This small molecule binds to this protein.
Small molecule (SMILES): C[C@H](C[C@@H](C[C@H](C[C@@H](C[C@@H](CCN1CCCC1=O)N1CCCC1=O)N1CCCC1=O)N1CCCC1=O)N1CCCC1=O)N1CCCC1=O

Binding-site contacts:
Ligand atom C36 contacts residue GLU81 of chain 2.A at 4.5 Å.
Ligand atom C04 contacts residue MET32 of chain 2.A at 3.5 Å (hydrophobic).
Ligand atom C35 contacts residue GLY82 of chain 2.A at 4.3 Å.
Ligand atom C05 contacts residue MET32 of chain 2.A at 4.2 Å (hydrophobic).
Ligand atom C07 contacts residue MET32 of chain 2.A at 4.3 Å (hydrophobic).
Ligand atom O03 contacts residue MET32 of chain 2.A at 3.9 Å.
Ligand atom C33 contacts residue ILE79 of chain 2.A at 4.1 Å (hydrophobic).
Ligand atom O06 contacts residue ILE79 of chain 2.A at 3.8 Å.
Ligand atom C05 contacts residue PHE66 of chain 2.A at 4.5 Å (hydrophobic).
Ligand atom C28 contacts residue PHE66 of chain 2.A at 3.8 Å (hydrophobic).
Ligand atom C34 contacts residue LEU36 of chain 2.A at 4.4 Å (hydrophobic).
Ligand atom C26 contacts residue PHE66 of chain 2.A at 3.7 Å (hydrophobic).
Ligand atom C35 contacts residue GLU81 of chain 2.A at 3.8 Å.
Ligand atom N04 contacts residue PHE66 of chain 2.A at 4.1 Å.
Ligand atom C34 contacts residue PHE66 of chain 2.A at 4.1 Å (hydrophobic).
Ligand atom O06 contacts residue ARG83 of chain 2.A at 4.4 Å.
Ligand atom C37 contacts residue ILE79 of chain 2.A at 4.1 Å (hydrophobic).
Ligand atom O03 contacts residue PHE66 of chain 2.A at 4.3 Å.
Ligand atom C35 contacts residue ILE79 of chain 2.A at 4.0 Å (hydrophobic).
Ligand atom C29 contacts residue PHE66 of chain 2.A at 4.2 Å (hydrophobic).
Ligand atom C06 contacts residue ILE79 of chain 2.A at 4.5 Å (hydrophobic).
Ligand atom C05 contacts residue ILE79 of chain 2.A at 4.5 Å (hydrophobic).
Ligand atom C27 contacts residue PHE66 of chain 2.A at 3.9 Å (hydrophobic).
Ligand atom C06 contacts residue PHE66 of chain 2.A at 3.9 Å (hydrophobic).
Ligand atom C28 contacts residue ILE33 of chain 2.A at 4.5 Å (hydrophobic).
Ligand atom C06 contacts residue MET32 of chain 2.A at 3.5 Å (hydrophobic).
Ligand atom C27 contacts residue MET67 of chain 2.A at 4.4 Å (hydrophobic).
Ligand atom C35 contacts residue ARG83 of chain 2.A at 4.3 Å.
Ligand atom C36 contacts residue ARG83 of chain 2.A at 4.0 Å.
Ligand atom C36 contacts residue ILE79 of chain 2.A at 3.8 Å (hydrophobic).
Ligand atom C35 contacts residue PHE66 of chain 2.A at 4.3 Å (hydrophobic).
Ligand atom C08 contacts residue MET32 of chain 2.A at 3.8 Å (hydrophobic).

Sequence of chain 2.A:
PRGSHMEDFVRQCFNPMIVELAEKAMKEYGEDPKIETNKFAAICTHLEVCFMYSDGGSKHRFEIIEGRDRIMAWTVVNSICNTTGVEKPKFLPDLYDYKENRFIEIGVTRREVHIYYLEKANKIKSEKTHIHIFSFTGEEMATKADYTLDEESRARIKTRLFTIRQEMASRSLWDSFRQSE